Sequence of chain 1.D:
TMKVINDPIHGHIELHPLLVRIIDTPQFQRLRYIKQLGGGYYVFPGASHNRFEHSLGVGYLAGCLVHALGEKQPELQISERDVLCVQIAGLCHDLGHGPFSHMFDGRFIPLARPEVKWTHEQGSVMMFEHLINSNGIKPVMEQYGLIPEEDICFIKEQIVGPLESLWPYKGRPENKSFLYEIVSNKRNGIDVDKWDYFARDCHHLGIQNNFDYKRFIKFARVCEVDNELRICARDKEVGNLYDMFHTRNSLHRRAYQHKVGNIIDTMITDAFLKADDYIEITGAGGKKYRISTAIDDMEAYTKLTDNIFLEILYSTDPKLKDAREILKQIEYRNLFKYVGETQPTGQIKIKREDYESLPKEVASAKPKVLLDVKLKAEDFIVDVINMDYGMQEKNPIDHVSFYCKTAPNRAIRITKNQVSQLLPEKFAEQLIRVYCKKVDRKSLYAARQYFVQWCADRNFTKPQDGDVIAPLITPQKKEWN

This small molecule binds to this protein.
Small molecule (SMILES): Nc1ncnc2c1ncn2[C@H]1C[C@H](O)[C@@H](CO[P](=O)(O)O[P](=O)(O)OP(=O)(O)O)O1

Sequence of chain 1.A:
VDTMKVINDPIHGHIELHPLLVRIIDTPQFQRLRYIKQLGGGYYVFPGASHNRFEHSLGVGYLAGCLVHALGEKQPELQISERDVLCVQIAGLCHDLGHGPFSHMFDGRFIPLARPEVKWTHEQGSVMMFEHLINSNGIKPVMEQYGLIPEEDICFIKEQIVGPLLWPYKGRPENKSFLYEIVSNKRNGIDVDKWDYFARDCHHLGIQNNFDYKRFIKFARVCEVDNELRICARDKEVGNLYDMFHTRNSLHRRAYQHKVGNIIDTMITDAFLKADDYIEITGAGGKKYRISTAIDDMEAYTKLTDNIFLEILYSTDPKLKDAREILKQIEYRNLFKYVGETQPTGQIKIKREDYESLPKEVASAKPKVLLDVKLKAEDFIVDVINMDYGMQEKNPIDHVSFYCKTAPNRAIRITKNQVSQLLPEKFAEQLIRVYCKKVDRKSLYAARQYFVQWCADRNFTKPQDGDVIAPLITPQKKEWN

Binding-site contacts:
Ligand atom O2G contacts residue LYS271 of chain 1.A at 3.4 Å (salt-bridge).
Ligand atom O3' contacts residue VAL50 of chain 1.A at 2.6 Å (h-bond).
Ligand atom O1A contacts residue ARG227 of chain 1.D at 3.0 Å (salt-bridge).
Ligand atom O4' contacts residue ASN13 of chain 1.B at 3.5 Å.
Ligand atom C5' contacts residue VAL11 of chain 1.B at 3.4 Å (hydrophobic).
Ligand atom O3A contacts residue LYS248 of chain 1.D at 3.3 Å (salt-bridge).
Ligand atom C2' contacts residue PHE51 of chain 1.A at 3.4 Å (hydrophobic).
Ligand atom O4' contacts residue ARG227 of chain 1.D at 3.0 Å (salt-bridge).
Ligand atom O1A contacts residue LYS248 of chain 1.D at 2.5 Å (salt-bridge).
Ligand atom C1' contacts residue PHE51 of chain 1.A at 3.1 Å (hydrophobic).
Ligand atom O1A contacts residue PHE231 of chain 1.D at 3.5 Å.
Ligand atom O1G contacts residue MG1 of chain 1.BA at 2.5 Å.
Ligand atom C3' contacts residue GTP1 of chain 1.DA at 3.5 Å.
Ligand atom C3' contacts residue VAL50 of chain 1.A at 3.2 Å (hydrophobic).
Ligand atom N3 contacts residue ASN13 of chain 1.B at 3.0 Å (h-bond).
Ligand atom N3 contacts residue ARG227 of chain 1.D at 3.4 Å (salt-bridge).
Ligand atom O3G contacts residue LYS248 of chain 1.D at 3.5 Å (salt-bridge).
Ligand atom O1G contacts residue GTP1 of chain 1.DA at 2.6 Å (h-bond).
Ligand atom O3' contacts residue ASN13 of chain 1.B at 3.1 Å (h-bond).
Ligand atom O1B contacts residue MG1 of chain 1.BA at 2.4 Å.
Ligand atom N6 contacts residue ARG266 of chain 1.A at 3.5 Å.
Ligand atom C4 contacts residue ARG227 of chain 1.D at 3.1 Å.
Ligand atom N6 contacts residue ASN252 of chain 1.D at 3.3 Å (h-bond).
Ligand atom PG contacts residue ARG246 of chain 1.D at 3.4 Å.
Ligand atom N9 contacts residue PHE51 of chain 1.A at 3.3 Å.
Ligand atom O2B contacts residue HIS270 of chain 1.A at 3.2 Å.
Ligand atom N7 contacts residue ARG227 of chain 1.D at 3.4 Å (salt-bridge).
Ligand atom PA contacts residue LYS248 of chain 1.D at 3.2 Å.
Ligand atom O3B contacts residue LYS271 of chain 1.A at 2.8 Å (salt-bridge).
Ligand atom O2B contacts residue LYS271 of chain 1.A at 3.0 Å (salt-bridge).
Ligand atom C5 contacts residue ARG227 of chain 1.D at 3.3 Å.
Ligand atom O1G contacts residue LYS417 of chain 1.D at 3.3 Å (salt-bridge).
Ligand atom C2' contacts residue VAL50 of chain 1.A at 3.5 Å (hydrophobic).
Ligand atom O3G contacts residue ARG246 of chain 1.D at 2.6 Å (salt-bridge).
Ligand atom N9 contacts residue ARG227 of chain 1.D at 3.4 Å (salt-bridge).
Ligand atom O2A contacts residue HIS270 of chain 1.A at 2.6 Å (h-bond).
Ligand atom O1B contacts residue GTP1 of chain 1.DA at 2.8 Å (h-bond).
Ligand atom O3B contacts residue LYS248 of chain 1.D at 3.3 Å (salt-bridge).
Ligand atom O3A contacts residue GTP1 of chain 1.DA at 3.4 Å (h-bond).
Ligand atom O2G contacts residue ARG246 of chain 1.D at 3.1 Å (salt-bridge).

Sequence of chain 1.B:
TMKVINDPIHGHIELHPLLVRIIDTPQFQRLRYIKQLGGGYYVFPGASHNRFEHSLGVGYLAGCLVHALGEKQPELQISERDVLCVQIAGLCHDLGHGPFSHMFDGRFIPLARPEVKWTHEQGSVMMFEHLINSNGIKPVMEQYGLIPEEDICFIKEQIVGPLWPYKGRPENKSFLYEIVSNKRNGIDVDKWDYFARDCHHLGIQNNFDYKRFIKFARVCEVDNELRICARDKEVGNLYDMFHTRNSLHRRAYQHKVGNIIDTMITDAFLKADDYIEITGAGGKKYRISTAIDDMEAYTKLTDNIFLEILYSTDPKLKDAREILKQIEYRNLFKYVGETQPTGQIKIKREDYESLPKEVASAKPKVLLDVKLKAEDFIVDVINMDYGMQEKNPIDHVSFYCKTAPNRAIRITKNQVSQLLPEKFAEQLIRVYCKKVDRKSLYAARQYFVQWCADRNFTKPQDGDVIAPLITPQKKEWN